Sequence of chain 1.N:
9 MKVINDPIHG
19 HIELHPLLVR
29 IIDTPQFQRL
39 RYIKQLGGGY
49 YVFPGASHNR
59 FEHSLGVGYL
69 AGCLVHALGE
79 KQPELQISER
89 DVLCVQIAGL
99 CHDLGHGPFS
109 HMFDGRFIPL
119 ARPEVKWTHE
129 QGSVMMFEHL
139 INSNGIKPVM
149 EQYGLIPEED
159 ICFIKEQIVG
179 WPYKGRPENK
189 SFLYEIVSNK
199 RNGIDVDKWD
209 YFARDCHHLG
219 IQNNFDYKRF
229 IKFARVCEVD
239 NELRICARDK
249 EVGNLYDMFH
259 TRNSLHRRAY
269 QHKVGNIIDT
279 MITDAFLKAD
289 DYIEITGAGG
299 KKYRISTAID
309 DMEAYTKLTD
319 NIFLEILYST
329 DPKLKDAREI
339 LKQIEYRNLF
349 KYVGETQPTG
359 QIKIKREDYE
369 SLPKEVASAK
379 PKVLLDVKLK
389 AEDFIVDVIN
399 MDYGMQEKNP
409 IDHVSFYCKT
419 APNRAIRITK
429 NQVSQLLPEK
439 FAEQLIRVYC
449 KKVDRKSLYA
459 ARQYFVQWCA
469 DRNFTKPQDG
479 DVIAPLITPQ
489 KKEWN

Binding-site contacts:
Ligand atom C5' contacts residue TYR209 of chain 1.N at 3.5 Å (hydrophobic).
Ligand atom O2A contacts residue HIS104 of chain 1.N at 3.0 Å (h-bond).
Ligand atom C3' contacts residue TYR209 of chain 1.N at 3.4 Å (hydrophobic).
Ligand atom O3' contacts residue ASP213 of chain 1.N at 2.5 Å (salt-bridge).
Ligand atom O1G contacts residue LYS206 of chain 1.N at 3.3 Å (salt-bridge).
Ligand atom O1A contacts residue ARG58 of chain 1.N at 2.6 Å (salt-bridge).
Ligand atom C6 contacts residue HIS109 of chain 1.N at 3.2 Å.
Ligand atom PA contacts residue ARG58 of chain 1.N at 3.4 Å.
Ligand atom O2B contacts residue MG1 of chain 1.JD at 3.2 Å.
Ligand atom O2A contacts residue ASP101 of chain 1.N at 3.2 Å (salt-bridge).
Ligand atom N1 contacts residue HIS109 of chain 1.N at 3.3 Å.
Ligand atom C5 contacts residue HIS109 of chain 1.N at 3.5 Å.
Ligand atom O3' contacts residue TYR209 of chain 1.N at 3.4 Å.
Ligand atom O1A contacts residue ASP205 of chain 1.N at 3.5 Å (salt-bridge).
Ligand atom C2' contacts residue TYR268 of chain 1.N at 3.5 Å (hydrophobic).
Ligand atom O2A contacts residue HIS127 of chain 1.N at 3.1 Å (h-bond).
Ligand atom N4 contacts residue GLN269 of chain 1.N at 3.4 Å (h-bond).
Ligand atom O4' contacts residue HIS109 of chain 1.N at 3.3 Å.
Ligand atom O2 contacts residue LEU44 of chain 1.N at 3.5 Å.
Ligand atom O1G contacts residue TYR209 of chain 1.N at 2.8 Å (h-bond).
Ligand atom PA contacts residue FE1 of chain 1.ID at 3.3 Å.
Ligand atom O1G contacts residue ARG260 of chain 1.N at 3.0 Å (salt-bridge).
Ligand atom C3' contacts residue ASP213 of chain 1.N at 3.3 Å.
Ligand atom O1A contacts residue ASP101 of chain 1.N at 3.4 Å (salt-bridge).
Ligand atom O1A contacts residue FE1 of chain 1.ID at 2.5 Å.
Ligand atom O4' contacts residue ARG58 of chain 1.N at 3.3 Å (salt-bridge).
Ligand atom O2G contacts residue MG1 of chain 1.JD at 2.3 Å.
Ligand atom O2G contacts residue LYS206 of chain 1.N at 2.8 Å (salt-bridge).
Ligand atom O2A contacts residue HIS109 of chain 1.N at 3.6 Å.
Ligand atom O1A contacts residue HIS61 of chain 1.N at 3.4 Å (h-bond).
Ligand atom O5' contacts residue HIS109 of chain 1.N at 3.0 Å (h-bond).
Ligand atom N3A contacts residue FE1 of chain 1.ID at 3.6 Å.
Ligand atom O3' contacts residue GLN43 of chain 1.N at 3.1 Å (h-bond).
Ligand atom O3G contacts residue ARG260 of chain 1.N at 3.1 Å (salt-bridge).
Ligand atom O2B contacts residue ASP205 of chain 1.N at 3.6 Å.
Ligand atom C2' contacts residue ASP213 of chain 1.N at 3.6 Å.
Ligand atom N3A contacts residue ASP205 of chain 1.N at 2.6 Å (salt-bridge).
Ligand atom PB contacts residue ASP205 of chain 1.N at 3.5 Å.
Ligand atom O2A contacts residue ARG58 of chain 1.N at 3.3 Å (salt-bridge).
Ligand atom PG contacts residue LYS206 of chain 1.N at 3.6 Å.

This small molecule binds to this protein.
Small molecule (SMILES): Nc1ccn([C@H]2C[C@H](O)[C@@H](COP(=O)(O)NP(=O)(O)OP(=O)(O)O)O2)c(=O)n1